The protein below binds the small molecule below.
Small molecule (SMILES): CC(=O)N[C@@H]1[C@@H](O)[C@H](O)[C@@H](CO)O[C@H]1O

Binding-site contacts:
Ligand atom C8 contacts residue SER333 of chain 3.D at 4.0 Å.
Ligand atom O5 contacts residue SER357 of chain 3.D at 4.1 Å.
Ligand atom O5 contacts residue ASN332 of chain 3.D at 2.4 Å (h-bond).
Ligand atom C8 contacts residue THR341 of chain 3.D at 4.3 Å.
Ligand atom C7 contacts residue SER357 of chain 3.D at 4.3 Å.
Ligand atom C1 contacts residue SER357 of chain 3.D at 3.9 Å.
Ligand atom C7 contacts residue NAG1 of chain 3.X at 3.8 Å.
Ligand atom C1 contacts residue ASN332 of chain 3.D at 1.4 Å.
Ligand atom O4 contacts residue NAG1 of chain 3.X at 4.5 Å.
Ligand atom C8 contacts residue NAG1 of chain 3.X at 4.2 Å.
Ligand atom C2 contacts residue SER357 of chain 3.D at 4.2 Å.
Ligand atom O7 contacts residue ASN355 of chain 3.D at 3.9 Å.
Ligand atom N2 contacts residue ASN332 of chain 3.D at 2.9 Å (h-bond).
Ligand atom C2 contacts residue NAG1 of chain 3.X at 4.2 Å.
Ligand atom C4 contacts residue NAG1 of chain 3.X at 4.1 Å.
Ligand atom O7 contacts residue SER357 of chain 3.D at 3.4 Å (h-bond).
Ligand atom C4 contacts residue ASN332 of chain 3.D at 4.2 Å.
Ligand atom N2 contacts residue NAG1 of chain 3.X at 4.3 Å.
Ligand atom C7 contacts residue SER333 of chain 3.D at 4.4 Å.
Ligand atom C3 contacts residue ASN332 of chain 3.D at 3.8 Å.
Ligand atom N2 contacts residue SER333 of chain 3.D at 4.1 Å.
Ligand atom C8 contacts residue ASN332 of chain 3.D at 4.4 Å.
Ligand atom O7 contacts residue NAG1 of chain 3.X at 3.2 Å (h-bond).
Ligand atom C2 contacts residue ASN332 of chain 3.D at 2.4 Å.
Ligand atom C7 contacts residue ASN332 of chain 3.D at 3.2 Å.
Ligand atom O7 contacts residue ASN332 of chain 3.D at 3.3 Å (h-bond).
Ligand atom O3 contacts residue NAG1 of chain 3.X at 3.4 Å (h-bond).
Ligand atom O6 contacts residue NAG1 of chain 3.X at 3.5 Å (h-bond).
Ligand atom C5 contacts residue ASN332 of chain 3.D at 3.7 Å.
Ligand atom C3 contacts residue NAG1 of chain 3.X at 4.2 Å.

Sequence of chain 3.D:
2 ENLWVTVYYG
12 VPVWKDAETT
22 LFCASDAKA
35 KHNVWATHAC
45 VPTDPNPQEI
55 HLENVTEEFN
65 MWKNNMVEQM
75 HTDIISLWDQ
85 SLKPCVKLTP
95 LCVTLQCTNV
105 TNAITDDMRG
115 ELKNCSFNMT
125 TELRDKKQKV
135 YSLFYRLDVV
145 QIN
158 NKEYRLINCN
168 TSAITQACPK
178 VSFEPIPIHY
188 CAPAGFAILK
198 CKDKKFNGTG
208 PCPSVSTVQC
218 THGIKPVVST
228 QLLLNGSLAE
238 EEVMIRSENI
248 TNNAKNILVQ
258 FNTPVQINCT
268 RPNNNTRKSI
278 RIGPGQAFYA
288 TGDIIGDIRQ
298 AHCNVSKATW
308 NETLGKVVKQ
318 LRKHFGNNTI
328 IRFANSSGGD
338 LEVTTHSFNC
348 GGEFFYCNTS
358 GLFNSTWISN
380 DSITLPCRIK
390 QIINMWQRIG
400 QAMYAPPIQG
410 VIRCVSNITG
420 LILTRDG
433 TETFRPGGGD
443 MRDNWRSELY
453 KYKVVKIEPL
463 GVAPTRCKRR